Sequence of chain 1.C:
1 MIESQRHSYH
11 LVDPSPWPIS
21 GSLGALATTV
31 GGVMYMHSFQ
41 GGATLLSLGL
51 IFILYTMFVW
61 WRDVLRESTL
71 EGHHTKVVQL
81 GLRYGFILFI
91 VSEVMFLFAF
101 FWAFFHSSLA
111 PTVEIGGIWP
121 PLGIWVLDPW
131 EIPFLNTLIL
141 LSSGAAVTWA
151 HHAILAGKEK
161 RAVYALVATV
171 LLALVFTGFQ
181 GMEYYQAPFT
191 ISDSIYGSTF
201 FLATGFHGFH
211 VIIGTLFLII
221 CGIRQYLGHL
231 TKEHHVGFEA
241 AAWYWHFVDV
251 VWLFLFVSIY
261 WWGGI

A protein and the small-molecule ligand that binds it are described below.
Small molecule (SMILES): N[C@@H](CCCC[NH3+])C(=O)O

Binding-site contacts:
Ligand atom C contacts residue LYS65 of chain 1.I at 3.6 Å.
Ligand atom O contacts residue PHE39 of chain 1.C at 4.1 Å.
Ligand atom N contacts residue LYS65 of chain 1.I at 3.0 Å (salt-bridge).
Ligand atom CA contacts residue LYS65 of chain 1.I at 3.2 Å.
Ligand atom O contacts residue LYS65 of chain 1.I at 3.1 Å (salt-bridge).

Sequence of chain 1.I:
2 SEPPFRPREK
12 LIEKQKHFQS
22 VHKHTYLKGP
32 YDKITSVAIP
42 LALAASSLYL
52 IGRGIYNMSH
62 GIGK